Sequence of chain 1.A:
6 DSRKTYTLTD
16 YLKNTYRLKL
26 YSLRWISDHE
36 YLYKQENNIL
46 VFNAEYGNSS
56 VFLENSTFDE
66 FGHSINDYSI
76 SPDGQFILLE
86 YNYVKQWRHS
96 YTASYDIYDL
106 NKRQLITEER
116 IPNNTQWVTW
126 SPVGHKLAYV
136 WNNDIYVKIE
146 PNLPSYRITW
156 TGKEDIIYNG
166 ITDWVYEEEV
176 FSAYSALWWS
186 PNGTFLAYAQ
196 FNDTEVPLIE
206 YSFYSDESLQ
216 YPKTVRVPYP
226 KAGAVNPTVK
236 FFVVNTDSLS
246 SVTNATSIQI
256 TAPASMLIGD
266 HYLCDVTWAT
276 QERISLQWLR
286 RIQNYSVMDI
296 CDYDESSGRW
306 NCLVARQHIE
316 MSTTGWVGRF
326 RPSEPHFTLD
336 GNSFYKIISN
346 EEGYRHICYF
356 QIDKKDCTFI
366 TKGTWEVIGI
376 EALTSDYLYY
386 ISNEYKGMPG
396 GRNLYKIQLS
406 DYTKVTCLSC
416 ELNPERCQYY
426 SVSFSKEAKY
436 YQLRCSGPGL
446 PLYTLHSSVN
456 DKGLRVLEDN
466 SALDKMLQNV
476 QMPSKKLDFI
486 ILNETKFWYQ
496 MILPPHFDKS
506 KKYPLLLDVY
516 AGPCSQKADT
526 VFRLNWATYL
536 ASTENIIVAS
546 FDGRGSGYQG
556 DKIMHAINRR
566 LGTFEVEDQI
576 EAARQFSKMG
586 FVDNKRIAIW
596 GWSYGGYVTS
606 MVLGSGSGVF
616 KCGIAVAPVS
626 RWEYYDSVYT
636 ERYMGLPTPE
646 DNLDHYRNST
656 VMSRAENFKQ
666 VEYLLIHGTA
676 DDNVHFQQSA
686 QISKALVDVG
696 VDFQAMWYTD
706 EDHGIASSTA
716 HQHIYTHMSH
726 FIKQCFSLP

A small-molecule ligand and the protein it binds are described below.
Small molecule (SMILES): CC(=O)N[C@@H]1[C@@H](O)[C@H](O)[C@@H](CO)O[C@H]1O

Binding-site contacts:
Ligand atom C5 contacts residue ASN289 of chain 1.A at 3.7 Å.
Ligand atom O5 contacts residue ASN289 of chain 1.A at 2.4 Å (h-bond).
Ligand atom C8 contacts residue ASN289 of chain 1.A at 4.4 Å.
Ligand atom C2 contacts residue ASN289 of chain 1.A at 2.4 Å.
Ligand atom N2 contacts residue SER317 of chain 1.A at 4.5 Å.
Ligand atom C6 contacts residue ARG564 of chain 1.A at 4.1 Å.
Ligand atom C7 contacts residue SER317 of chain 1.A at 3.6 Å.
Ligand atom C5 contacts residue ILE287 of chain 1.A at 4.2 Å (hydrophobic).
Ligand atom C4 contacts residue ASN289 of chain 1.A at 4.2 Å.
Ligand atom N2 contacts residue ASN289 of chain 1.A at 2.8 Å (h-bond).
Ligand atom C8 contacts residue MET316 of chain 1.A at 3.3 Å (hydrophobic).
Ligand atom C8 contacts residue SER317 of chain 1.A at 3.9 Å.
Ligand atom O7 contacts residue SER317 of chain 1.A at 3.3 Å (h-bond).
Ligand atom O7 contacts residue ASN289 of chain 1.A at 3.8 Å.
Ligand atom C3 contacts residue ASN289 of chain 1.A at 3.8 Å.
Ligand atom O6 contacts residue ARG564 of chain 1.A at 4.0 Å.
Ligand atom O7 contacts residue THR318 of chain 1.A at 3.7 Å.
Ligand atom C1 contacts residue ASN289 of chain 1.A at 1.4 Å.
Ligand atom O5 contacts residue ILE287 of chain 1.A at 3.6 Å.
Ligand atom C7 contacts residue ASN289 of chain 1.A at 3.5 Å.
Ligand atom C1 contacts residue ILE287 of chain 1.A at 3.8 Å (hydrophobic).